Sequence of chain 1.B:
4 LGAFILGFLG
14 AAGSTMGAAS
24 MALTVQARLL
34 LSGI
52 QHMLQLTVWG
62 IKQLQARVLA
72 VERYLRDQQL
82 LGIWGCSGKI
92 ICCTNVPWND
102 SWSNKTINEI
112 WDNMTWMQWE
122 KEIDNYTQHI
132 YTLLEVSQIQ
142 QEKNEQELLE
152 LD

Binding-site contacts:
Ligand atom O5 contacts residue ASN105 of chain 1.B at 2.4 Å (h-bond).
Ligand atom C2 contacts residue ASN105 of chain 1.B at 2.4 Å.
Ligand atom N2 contacts residue ASN105 of chain 1.B at 2.8 Å (h-bond).
Ligand atom C3 contacts residue ASN105 of chain 1.B at 3.7 Å.
Ligand atom C1 contacts residue ASN105 of chain 1.B at 1.4 Å.
Ligand atom C7 contacts residue ASN105 of chain 1.B at 3.2 Å.
Ligand atom C8 contacts residue ASN105 of chain 1.B at 4.4 Å.
Ligand atom C6 contacts residue ASN105 of chain 1.B at 4.5 Å.
Ligand atom C4 contacts residue ASN105 of chain 1.B at 4.2 Å.
Ligand atom C5 contacts residue ASN105 of chain 1.B at 3.7 Å.
Ligand atom O7 contacts residue ASN105 of chain 1.B at 3.2 Å (h-bond).
Ligand atom O6 contacts residue ASN105 of chain 1.B at 4.4 Å.

The small molecule below binds the protein below.
Small molecule (SMILES): CC(=O)N[C@@H]1[C@@H](O)[C@H](O)[C@@H](CO)O[C@H]1O